Sequence of chain 1.D:
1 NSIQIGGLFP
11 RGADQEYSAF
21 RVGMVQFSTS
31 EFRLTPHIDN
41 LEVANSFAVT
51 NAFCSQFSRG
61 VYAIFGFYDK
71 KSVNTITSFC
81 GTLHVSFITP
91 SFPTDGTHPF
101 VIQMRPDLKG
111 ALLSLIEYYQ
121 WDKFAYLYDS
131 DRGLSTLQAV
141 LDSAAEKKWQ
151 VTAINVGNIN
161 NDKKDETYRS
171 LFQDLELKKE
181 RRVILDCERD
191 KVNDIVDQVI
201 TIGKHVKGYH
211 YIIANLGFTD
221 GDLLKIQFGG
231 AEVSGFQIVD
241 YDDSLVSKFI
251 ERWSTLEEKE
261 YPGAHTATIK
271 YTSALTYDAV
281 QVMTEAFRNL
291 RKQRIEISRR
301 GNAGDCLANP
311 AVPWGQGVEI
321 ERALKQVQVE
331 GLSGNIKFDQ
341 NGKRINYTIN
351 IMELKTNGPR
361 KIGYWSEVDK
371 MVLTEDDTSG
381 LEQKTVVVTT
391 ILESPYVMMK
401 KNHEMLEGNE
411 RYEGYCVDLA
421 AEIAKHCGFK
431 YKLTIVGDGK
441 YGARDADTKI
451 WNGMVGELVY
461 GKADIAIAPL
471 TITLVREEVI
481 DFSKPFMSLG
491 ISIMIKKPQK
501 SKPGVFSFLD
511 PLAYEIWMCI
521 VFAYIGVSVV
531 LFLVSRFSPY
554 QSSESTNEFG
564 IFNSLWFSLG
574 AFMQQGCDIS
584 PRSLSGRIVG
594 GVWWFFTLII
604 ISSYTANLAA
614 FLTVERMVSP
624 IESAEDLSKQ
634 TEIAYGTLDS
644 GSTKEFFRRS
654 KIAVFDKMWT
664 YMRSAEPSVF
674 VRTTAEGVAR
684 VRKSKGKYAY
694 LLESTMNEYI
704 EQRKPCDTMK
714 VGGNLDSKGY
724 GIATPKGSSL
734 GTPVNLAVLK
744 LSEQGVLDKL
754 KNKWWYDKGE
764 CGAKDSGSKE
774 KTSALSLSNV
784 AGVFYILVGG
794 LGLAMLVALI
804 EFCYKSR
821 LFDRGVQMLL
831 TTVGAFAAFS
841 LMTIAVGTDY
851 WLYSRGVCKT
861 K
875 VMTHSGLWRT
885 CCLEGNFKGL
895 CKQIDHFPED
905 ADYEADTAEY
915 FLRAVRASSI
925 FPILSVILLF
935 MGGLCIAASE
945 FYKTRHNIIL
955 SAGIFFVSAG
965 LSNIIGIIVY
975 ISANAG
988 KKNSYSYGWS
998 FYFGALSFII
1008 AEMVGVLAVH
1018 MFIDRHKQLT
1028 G

This protein binds this small molecule.
Small molecule (SMILES): NS(=O)(=O)c1cc2c(cc1Cl)N[C@H]([C@H]1C[C@H]3C=C[C@@H]1C3)NS2(=O)=O

Sequence of chain 1.A:
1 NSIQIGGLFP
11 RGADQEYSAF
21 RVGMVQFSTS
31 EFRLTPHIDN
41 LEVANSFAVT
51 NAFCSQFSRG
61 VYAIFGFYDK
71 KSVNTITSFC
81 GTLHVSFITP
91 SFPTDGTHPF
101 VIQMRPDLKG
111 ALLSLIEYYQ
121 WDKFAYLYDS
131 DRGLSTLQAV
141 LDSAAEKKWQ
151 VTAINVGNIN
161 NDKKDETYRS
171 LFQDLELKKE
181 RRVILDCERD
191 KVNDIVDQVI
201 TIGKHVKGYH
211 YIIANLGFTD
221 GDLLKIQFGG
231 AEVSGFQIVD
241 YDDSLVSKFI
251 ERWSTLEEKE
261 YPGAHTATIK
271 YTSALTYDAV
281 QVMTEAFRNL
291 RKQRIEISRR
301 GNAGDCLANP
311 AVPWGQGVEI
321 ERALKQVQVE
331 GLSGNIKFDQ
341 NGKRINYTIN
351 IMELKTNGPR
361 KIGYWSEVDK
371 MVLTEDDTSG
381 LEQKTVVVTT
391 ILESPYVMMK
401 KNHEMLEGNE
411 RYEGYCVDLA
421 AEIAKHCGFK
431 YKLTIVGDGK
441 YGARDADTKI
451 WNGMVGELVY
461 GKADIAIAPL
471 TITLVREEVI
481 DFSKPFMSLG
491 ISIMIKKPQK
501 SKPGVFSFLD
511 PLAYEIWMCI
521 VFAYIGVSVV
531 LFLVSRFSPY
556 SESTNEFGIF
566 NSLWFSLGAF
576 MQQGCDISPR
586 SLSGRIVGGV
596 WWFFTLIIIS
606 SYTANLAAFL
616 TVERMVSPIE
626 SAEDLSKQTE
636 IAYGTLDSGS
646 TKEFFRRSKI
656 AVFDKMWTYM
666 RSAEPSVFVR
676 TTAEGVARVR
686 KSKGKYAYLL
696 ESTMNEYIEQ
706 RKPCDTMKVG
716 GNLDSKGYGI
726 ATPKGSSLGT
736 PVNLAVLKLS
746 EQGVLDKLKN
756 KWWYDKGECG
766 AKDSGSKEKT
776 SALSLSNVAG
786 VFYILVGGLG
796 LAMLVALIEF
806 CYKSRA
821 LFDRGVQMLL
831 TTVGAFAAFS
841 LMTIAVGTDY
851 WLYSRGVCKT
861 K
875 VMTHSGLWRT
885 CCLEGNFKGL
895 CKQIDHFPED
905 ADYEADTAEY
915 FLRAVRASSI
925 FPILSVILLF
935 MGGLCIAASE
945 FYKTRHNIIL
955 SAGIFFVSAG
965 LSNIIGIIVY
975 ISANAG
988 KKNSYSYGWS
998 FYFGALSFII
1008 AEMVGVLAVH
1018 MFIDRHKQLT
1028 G

Binding-site contacts:
Ligand atom N3 contacts residue SER720 of chain 1.A at 3.1 Å (h-bond).
Ligand atom C12 contacts residue SER720 of chain 1.A at 3.4 Å.
Ligand atom C4 contacts residue GLY722 of chain 1.A at 3.4 Å.
Ligand atom C8 contacts residue SER720 of chain 1.A at 3.5 Å.
Ligand atom O4 contacts residue MET487 of chain 1.D at 3.7 Å.
Ligand atom S1 contacts residue PRO485 of chain 1.D at 3.5 Å (h-bond).
Ligand atom C7 contacts residue LEU742 of chain 1.D at 3.7 Å (hydrophobic).
Ligand atom O2 contacts residue PHE486 of chain 1.D at 3.3 Å.
Ligand atom O4 contacts residue LYS754 of chain 1.D at 3.3 Å (salt-bridge).
Ligand atom C9 contacts residue SER720 of chain 1.A at 3.6 Å.
Ligand atom C11 contacts residue PHE486 of chain 1.D at 3.4 Å (hydrophobic).
Ligand atom S1 contacts residue SER488 of chain 1.D at 3.8 Å.
Ligand atom O3 contacts residue LYS754 of chain 1.D at 3.7 Å.
Ligand atom C13 contacts residue SER720 of chain 1.A at 3.5 Å.
Ligand atom C14 contacts residue PHE486 of chain 1.D at 3.6 Å (hydrophobic).
Ligand atom C3 contacts residue PRO485 of chain 1.A at 3.7 Å (hydrophobic).
Ligand atom O2 contacts residue SER488 of chain 1.D at 3.2 Å (h-bond).
Ligand atom N2 contacts residue SER720 of chain 1.A at 3.5 Å (h-bond).
Ligand atom C11 contacts residue SER488 of chain 1.D at 3.8 Å.
Ligand atom C9 contacts residue PHE486 of chain 1.D at 3.3 Å (hydrophobic).
Ligand atom C13 contacts residue PHE486 of chain 1.D at 3.6 Å (hydrophobic).
Ligand atom O2 contacts residue PRO485 of chain 1.D at 3.3 Å (h-bond).
Ligand atom C10 contacts residue SER720 of chain 1.A at 3.6 Å.
Ligand atom O3 contacts residue SER488 of chain 1.D at 3.1 Å (h-bond).
Ligand atom C10 contacts residue PHE486 of chain 1.D at 3.5 Å (hydrophobic).
Ligand atom S2 contacts residue LYS754 of chain 1.D at 3.8 Å.
Ligand atom CL contacts residue ASP751 of chain 1.D at 3.1 Å.
Ligand atom N3 contacts residue LYS754 of chain 1.D at 3.8 Å.
Ligand atom C11 contacts residue MET487 of chain 1.D at 3.7 Å (hydrophobic).
Ligand atom O1 contacts residue SER488 of chain 1.D at 3.3 Å (h-bond).
Ligand atom C4 contacts residue LYS721 of chain 1.A at 3.6 Å.
Ligand atom O2 contacts residue MET487 of chain 1.D at 3.1 Å (h-bond).
Ligand atom C1 contacts residue PRO485 of chain 1.D at 3.8 Å (hydrophobic).
Ligand atom C8 contacts residue PRO485 of chain 1.D at 3.5 Å (hydrophobic).
Ligand atom C12 contacts residue PHE486 of chain 1.D at 3.5 Å (hydrophobic).
Ligand atom C11 contacts residue SER720 of chain 1.A at 3.7 Å.
Ligand atom C14 contacts residue SER720 of chain 1.A at 3.5 Å.
Ligand atom N1 contacts residue PRO485 of chain 1.D at 2.6 Å (h-bond).
Ligand atom C6 contacts residue SER720 of chain 1.A at 3.5 Å.
Ligand atom O3 contacts residue MET487 of chain 1.D at 3.5 Å.